A small-molecule ligand and the protein it binds are described below.
Small molecule (SMILES): N#C[Fe](=C=O)(C#N)[Ni]C#[O+]

Binding-site contacts:
Ligand atom O contacts residue CYS432 of chain 7.B at 3.3 Å (h-bond).
Ligand atom O3 contacts residue ALA69 of chain 7.B at 3.6 Å.
Ligand atom N1 contacts residue ARG380 of chain 7.B at 2.9 Å (salt-bridge).
Ligand atom C1 contacts residue ALA378 of chain 7.B at 3.6 Å (hydrophobic).
Ligand atom N2 contacts residue CYS432 of chain 7.B at 3.7 Å.
Ligand atom C contacts residue CYS432 of chain 7.B at 2.8 Å (hydrophobic).
Ligand atom N1 contacts residue CYS66 of chain 7.B at 3.5 Å.
Ligand atom O3 contacts residue ASN383 of chain 7.B at 3.1 Å.
Ligand atom C contacts residue CYS66 of chain 7.B at 3.3 Å (hydrophobic).
Ligand atom C3 contacts residue VAL401 of chain 7.B at 3.5 Å (hydrophobic).
Ligand atom N1 contacts residue PRO379 of chain 7.B at 3.2 Å.
Ligand atom N2 contacts residue CYS435 of chain 7.B at 3.4 Å.
Ligand atom C contacts residue CYS63 of chain 7.B at 3.1 Å (hydrophobic).
Ligand atom NI contacts residue CYS435 of chain 7.B at 2.6 Å.
Ligand atom C2 contacts residue PRO402 of chain 7.B at 3.4 Å (hydrophobic).
Ligand atom C2 contacts residue CYS435 of chain 7.B at 3.1 Å (hydrophobic).
Ligand atom O3 contacts residue ALA378 of chain 7.B at 3.4 Å.
Ligand atom FE contacts residue CYS66 of chain 7.B at 2.4 Å.
Ligand atom N1 contacts residue ALA378 of chain 7.B at 3.4 Å.
Ligand atom NI contacts residue CYS66 of chain 7.B at 2.5 Å.
Ligand atom C3 contacts residue PRO402 of chain 7.B at 3.5 Å (hydrophobic).
Ligand atom C1 contacts residue CYS66 of chain 7.B at 3.1 Å (hydrophobic).
Ligand atom O3 contacts residue VAL401 of chain 7.B at 3.5 Å.
Ligand atom C3 contacts residue CYS66 of chain 7.B at 3.2 Å (hydrophobic).
Ligand atom O contacts residue ILE65 of chain 7.B at 3.1 Å.
Ligand atom C2 contacts residue CYS432 of chain 7.B at 3.6 Å (hydrophobic).
Ligand atom C contacts residue ILE65 of chain 7.B at 3.6 Å (hydrophobic).
Ligand atom C3 contacts residue HIS70 of chain 7.B at 3.5 Å.
Ligand atom FE contacts residue CYS435 of chain 7.B at 2.4 Å.
Ligand atom NI contacts residue CYS63 of chain 7.B at 2.2 Å.
Ligand atom N2 contacts residue THR403 of chain 7.B at 2.8 Å (h-bond).
Ligand atom C contacts residue ARG380 of chain 7.B at 3.2 Å.
Ligand atom O3 contacts residue PRO402 of chain 7.B at 3.3 Å.
Ligand atom O contacts residue ARG380 of chain 7.B at 2.7 Å (salt-bridge).
Ligand atom C3 contacts residue ALA378 of chain 7.B at 3.6 Å (hydrophobic).
Ligand atom N2 contacts residue PRO402 of chain 7.B at 3.3 Å.
Ligand atom C3 contacts residue CYS435 of chain 7.B at 3.3 Å (hydrophobic).
Ligand atom NI contacts residue CYS432 of chain 7.B at 2.4 Å.
Ligand atom O3 contacts residue HIS70 of chain 7.B at 3.5 Å.
Ligand atom C1 contacts residue ARG380 of chain 7.B at 3.5 Å.

Sequence of chain 7.B:
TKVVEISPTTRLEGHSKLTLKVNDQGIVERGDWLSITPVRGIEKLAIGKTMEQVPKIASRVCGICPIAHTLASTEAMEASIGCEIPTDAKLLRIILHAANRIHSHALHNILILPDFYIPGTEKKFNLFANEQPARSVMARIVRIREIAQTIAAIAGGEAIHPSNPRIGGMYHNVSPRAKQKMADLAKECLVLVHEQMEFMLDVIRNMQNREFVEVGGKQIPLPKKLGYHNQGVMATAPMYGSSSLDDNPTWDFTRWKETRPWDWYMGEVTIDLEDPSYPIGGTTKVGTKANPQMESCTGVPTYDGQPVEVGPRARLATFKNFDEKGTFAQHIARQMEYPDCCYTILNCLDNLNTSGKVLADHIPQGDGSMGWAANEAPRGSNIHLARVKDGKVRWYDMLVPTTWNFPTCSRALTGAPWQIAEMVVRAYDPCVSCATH